Sequence of chain 1.A:
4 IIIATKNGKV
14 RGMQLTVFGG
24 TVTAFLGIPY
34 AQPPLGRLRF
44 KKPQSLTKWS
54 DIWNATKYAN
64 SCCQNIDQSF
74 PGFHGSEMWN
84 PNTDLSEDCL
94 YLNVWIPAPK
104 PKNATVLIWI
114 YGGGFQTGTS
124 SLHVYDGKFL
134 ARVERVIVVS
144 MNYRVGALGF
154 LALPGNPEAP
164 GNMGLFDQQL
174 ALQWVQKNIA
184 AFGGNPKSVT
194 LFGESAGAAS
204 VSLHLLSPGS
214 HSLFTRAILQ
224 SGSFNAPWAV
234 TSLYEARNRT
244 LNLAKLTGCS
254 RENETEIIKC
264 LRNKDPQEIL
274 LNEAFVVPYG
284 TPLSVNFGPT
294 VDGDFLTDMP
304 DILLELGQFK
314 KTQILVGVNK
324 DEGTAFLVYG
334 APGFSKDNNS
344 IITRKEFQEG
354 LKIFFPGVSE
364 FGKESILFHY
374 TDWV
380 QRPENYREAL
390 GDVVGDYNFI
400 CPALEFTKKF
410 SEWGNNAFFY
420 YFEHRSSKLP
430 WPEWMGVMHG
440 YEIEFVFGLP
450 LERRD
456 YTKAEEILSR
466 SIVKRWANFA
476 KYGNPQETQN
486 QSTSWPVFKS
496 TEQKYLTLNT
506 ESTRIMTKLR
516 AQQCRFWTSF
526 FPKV

The protein below binds the small molecule below.
Small molecule (SMILES): CCCC(=O)O

Binding-site contacts:
Ligand atom C3 contacts residue SER198 of chain 1.A at 2.9 Å.
Ligand atom C1 contacts residue GLY117 of chain 1.A at 3.7 Å.
Ligand atom C2 contacts residue TRP231 of chain 1.A at 3.9 Å (hydrophobic).
Ligand atom C3 contacts residue GLY117 of chain 1.A at 4.3 Å.
Ligand atom O2 contacts residue GLY117 of chain 1.A at 2.7 Å (h-bond).
Ligand atom C3 contacts residue PHE329 of chain 1.A at 4.2 Å (hydrophobic).
Ligand atom O1 contacts residue GLY116 of chain 1.A at 3.7 Å.
Ligand atom O2 contacts residue GLY116 of chain 1.A at 3.2 Å (h-bond).
Ligand atom O2 contacts residue GLY115 of chain 1.A at 4.2 Å.
Ligand atom C4 contacts residue HIS438 of chain 1.A at 3.6 Å.
Ligand atom O1 contacts residue GOL1 of chain 1.O at 3.3 Å (h-bond).
Ligand atom C4 contacts residue GLY116 of chain 1.A at 4.1 Å.
Ligand atom C2 contacts residue LEU286 of chain 1.A at 4.5 Å (hydrophobic).
Ligand atom C2 contacts residue SER198 of chain 1.A at 4.0 Å.
Ligand atom C4 contacts residue GOL1 of chain 1.O at 4.5 Å.
Ligand atom C3 contacts residue HIS438 of chain 1.A at 3.9 Å.
Ligand atom C4 contacts residue SER198 of chain 1.A at 2.2 Å.
Ligand atom C1 contacts residue LEU286 of chain 1.A at 3.9 Å (hydrophobic).
Ligand atom O1 contacts residue SER198 of chain 1.A at 3.0 Å (h-bond).
Ligand atom C3 contacts residue PHE398 of chain 1.A at 3.9 Å (hydrophobic).
Ligand atom C1 contacts residue VAL288 of chain 1.A at 4.2 Å (hydrophobic).
Ligand atom O2 contacts residue ALA199 of chain 1.A at 2.9 Å (h-bond).
Ligand atom O2 contacts residue SER198 of chain 1.A at 2.7 Å (h-bond).
Ligand atom O1 contacts residue GLY117 of chain 1.A at 3.8 Å.
Ligand atom C4 contacts residue ALA199 of chain 1.A at 3.9 Å (hydrophobic).
Ligand atom C4 contacts residue GLY117 of chain 1.A at 3.6 Å.
Ligand atom O1 contacts residue HIS438 of chain 1.A at 3.4 Å (h-bond).
Ligand atom C2 contacts residue GLY117 of chain 1.A at 3.8 Å.